This protein binds this small molecule.
Small molecule (SMILES): Cc1ncc(COP(=O)(O)O)c(/C=N/[C@@H](CCSC[C@H](N)C(=O)O)C(=O)O)c1O

Sequence of chain 1.F:
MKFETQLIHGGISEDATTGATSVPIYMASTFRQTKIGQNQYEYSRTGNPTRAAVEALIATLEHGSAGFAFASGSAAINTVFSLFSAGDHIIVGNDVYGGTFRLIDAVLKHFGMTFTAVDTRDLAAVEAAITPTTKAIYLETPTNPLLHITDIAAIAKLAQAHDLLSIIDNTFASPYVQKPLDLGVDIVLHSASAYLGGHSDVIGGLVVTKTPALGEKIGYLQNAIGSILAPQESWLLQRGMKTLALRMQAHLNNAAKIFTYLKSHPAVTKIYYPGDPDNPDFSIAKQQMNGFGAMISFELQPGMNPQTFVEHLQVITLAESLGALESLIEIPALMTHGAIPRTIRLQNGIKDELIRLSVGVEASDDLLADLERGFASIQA

Sequence of chain 1.E:
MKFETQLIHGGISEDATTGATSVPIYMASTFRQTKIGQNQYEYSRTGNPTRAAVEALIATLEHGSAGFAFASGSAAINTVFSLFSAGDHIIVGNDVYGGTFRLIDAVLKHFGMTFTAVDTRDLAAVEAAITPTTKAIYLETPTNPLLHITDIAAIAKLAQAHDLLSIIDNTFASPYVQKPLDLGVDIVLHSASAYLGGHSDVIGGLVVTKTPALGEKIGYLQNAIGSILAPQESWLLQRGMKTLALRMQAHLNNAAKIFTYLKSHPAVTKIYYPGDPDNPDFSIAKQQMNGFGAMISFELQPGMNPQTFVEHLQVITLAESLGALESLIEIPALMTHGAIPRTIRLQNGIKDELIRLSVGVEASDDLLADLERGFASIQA

Binding-site contacts:
Ligand atom O2P contacts residue TYR43 of chain 1.E at 3.5 Å (h-bond).
Ligand atom O contacts residue ARG356 of chain 1.F at 3.4 Å (salt-bridge).
Ligand atom CZ contacts residue GLU320 of chain 1.F at 3.6 Å.
Ligand atom O1P contacts residue ARG45 of chain 1.E at 2.5 Å (salt-bridge).
Ligand atom O4P contacts residue SER191 of chain 1.F at 2.9 Å (h-bond).
Ligand atom C5 contacts residue TYR97 of chain 1.F at 3.5 Å (hydrophobic).
Ligand atom O contacts residue ASN144 of chain 1.F at 3.2 Å (h-bond).
Ligand atom P contacts residue GLY73 of chain 1.F at 3.5 Å.
Ligand atom O1P contacts residue TYR43 of chain 1.E at 2.7 Å (h-bond).
Ligand atom C2 contacts residue ASP169 of chain 1.F at 3.6 Å.
Ligand atom O2P contacts residue GLY73 of chain 1.F at 3.1 Å (h-bond).
Ligand atom O2P contacts residue SER193 of chain 1.F at 2.7 Å (h-bond).
Ligand atom SD contacts residue GLU320 of chain 1.F at 3.5 Å (salt-bridge).
Ligand atom C4A contacts residue TYR97 of chain 1.F at 3.5 Å (hydrophobic).
Ligand atom OT contacts residue ARG356 of chain 1.F at 2.9 Å (salt-bridge).
Ligand atom O4P contacts residue SER74 of chain 1.F at 3.6 Å (h-bond).
Ligand atom OX1 contacts residue ARG45 of chain 1.E at 2.9 Å (salt-bridge).
Ligand atom O3P contacts residue SER72 of chain 1.F at 3.3 Å.
Ligand atom OX1 contacts residue ARG102 of chain 1.F at 2.9 Å (salt-bridge).
Ligand atom CB contacts residue TYR97 of chain 1.F at 3.5 Å (hydrophobic).
Ligand atom O3P contacts residue ARG45 of chain 1.E at 3.1 Å (salt-bridge).
Ligand atom O contacts residue LEU322 of chain 1.F at 3.6 Å.
Ligand atom O3P contacts residue GLY73 of chain 1.F at 3.2 Å (h-bond).
Ligand atom OT contacts residue SER321 of chain 1.F at 2.9 Å (h-bond).
Ligand atom C contacts residue THR336 of chain 1.F at 3.6 Å.
Ligand atom OT contacts residue THR336 of chain 1.F at 3.2 Å.
Ligand atom O3 contacts residue ASN144 of chain 1.F at 2.6 Å (h-bond).
Ligand atom O4P contacts residue GLY73 of chain 1.F at 3.4 Å.
Ligand atom N1 contacts residue ASP169 of chain 1.F at 2.9 Å (salt-bridge).
Ligand atom C5A contacts residue TYR97 of chain 1.F at 3.5 Å (hydrophobic).
Ligand atom OX1 contacts residue ASN223 of chain 1.E at 3.1 Å (h-bond).
Ligand atom C contacts residue LEU322 of chain 1.F at 3.6 Å (hydrophobic).
Ligand atom CZ contacts residue THR46 of chain 1.E at 3.3 Å.
Ligand atom O2P contacts residue SER191 of chain 1.F at 3.0 Å (h-bond).
Ligand atom C2A contacts residue ASP169 of chain 1.F at 3.4 Å.
Ligand atom CE contacts residue ARG45 of chain 1.E at 3.2 Å.
Ligand atom NH contacts residue GLU320 of chain 1.F at 2.5 Å (salt-bridge).
Ligand atom P contacts residue ARG45 of chain 1.E at 3.4 Å.
Ligand atom P contacts residue SER191 of chain 1.F at 3.5 Å.
Ligand atom O3P contacts residue SER74 of chain 1.F at 2.4 Å (h-bond).